Binding-site contacts:
Ligand atom CL2 contacts residue MET244 of chain 1.A at 3.5 Å.
Ligand atom C2 contacts residue MET248 of chain 1.A at 3.7 Å (hydrophobic).
Ligand atom CL contacts residue LEU68 of chain 1.A at 3.8 Å.
Ligand atom C contacts residue TYR159 of chain 1.A at 3.7 Å (hydrophobic).
Ligand atom C6 contacts residue MET244 of chain 1.A at 3.3 Å (hydrophobic).
Ligand atom C14 contacts residue HIS183 of chain 1.A at 3.6 Å.
Ligand atom C5 contacts residue MET248 of chain 1.A at 3.2 Å (hydrophobic).
Ligand atom N1 contacts residue HIS183 of chain 1.A at 2.8 Å (h-bond).
Ligand atom CL1 contacts residue LEU68 of chain 1.A at 3.5 Å.
Ligand atom C22 contacts residue ILE187 of chain 1.A at 3.8 Å (hydrophobic).
Ligand atom C6 contacts residue MET248 of chain 1.A at 3.3 Å (hydrophobic).
Ligand atom CL2 contacts residue VAL185 of chain 1.A at 3.0 Å.
Ligand atom C13 contacts residue PRO182 of chain 1.A at 3.7 Å (hydrophobic).
Ligand atom C4 contacts residue MET248 of chain 1.A at 3.4 Å (hydrophobic).
Ligand atom C21 contacts residue ASN141 of chain 1.A at 3.9 Å.
Ligand atom C contacts residue LEU151 of chain 1.A at 3.8 Å (hydrophobic).
Ligand atom C13 contacts residue VAL185 of chain 1.A at 3.2 Å (hydrophobic).
Ligand atom C7 contacts residue MET248 of chain 1.A at 3.6 Å (hydrophobic).
Ligand atom C23 contacts residue ILE187 of chain 1.A at 3.9 Å (hydrophobic).
Ligand atom C5 contacts residue MET244 of chain 1.A at 3.7 Å (hydrophobic).
Ligand atom C9 contacts residue MET248 of chain 1.A at 4.0 Å (hydrophobic).
Ligand atom C12 contacts residue PHE144 of chain 1.A at 3.9 Å (hydrophobic).
Ligand atom C3 contacts residue MET248 of chain 1.A at 3.6 Å (hydrophobic).
Ligand atom C12 contacts residue VAL185 of chain 1.A at 3.6 Å (hydrophobic).
Ligand atom C22 contacts residue PRO182 of chain 1.A at 4.0 Å (hydrophobic).
Ligand atom C4 contacts residue MET160 of chain 1.A at 3.7 Å (hydrophobic).
Ligand atom C13 contacts residue PHE144 of chain 1.A at 4.0 Å (hydrophobic).
Ligand atom C14 contacts residue PRO182 of chain 1.A at 3.3 Å (hydrophobic).
Ligand atom C20 contacts residue ASN141 of chain 1.A at 3.0 Å.
Ligand atom CL contacts residue VAL76 of chain 1.A at 3.8 Å.
Ligand atom C1 contacts residue ILE187 of chain 1.A at 3.9 Å (hydrophobic).
Ligand atom N contacts residue VAL185 of chain 1.A at 2.8 Å (h-bond).
Ligand atom C16 contacts residue HIS183 of chain 1.A at 3.9 Å.
Ligand atom N2 contacts residue ASN141 of chain 1.A at 4.0 Å.
Ligand atom C15 contacts residue HIS183 of chain 1.A at 3.6 Å.
Ligand atom CL2 contacts residue ILE163 of chain 1.A at 3.5 Å.
Ligand atom C14 contacts residue VAL185 of chain 1.A at 3.6 Å (hydrophobic).
Ligand atom CL2 contacts residue ILE187 of chain 1.A at 4.0 Å.
Ligand atom N contacts residue PRO182 of chain 1.A at 2.9 Å (h-bond).
Ligand atom C22 contacts residue VAL185 of chain 1.A at 3.5 Å (hydrophobic).

Sequence of chain 1.A:
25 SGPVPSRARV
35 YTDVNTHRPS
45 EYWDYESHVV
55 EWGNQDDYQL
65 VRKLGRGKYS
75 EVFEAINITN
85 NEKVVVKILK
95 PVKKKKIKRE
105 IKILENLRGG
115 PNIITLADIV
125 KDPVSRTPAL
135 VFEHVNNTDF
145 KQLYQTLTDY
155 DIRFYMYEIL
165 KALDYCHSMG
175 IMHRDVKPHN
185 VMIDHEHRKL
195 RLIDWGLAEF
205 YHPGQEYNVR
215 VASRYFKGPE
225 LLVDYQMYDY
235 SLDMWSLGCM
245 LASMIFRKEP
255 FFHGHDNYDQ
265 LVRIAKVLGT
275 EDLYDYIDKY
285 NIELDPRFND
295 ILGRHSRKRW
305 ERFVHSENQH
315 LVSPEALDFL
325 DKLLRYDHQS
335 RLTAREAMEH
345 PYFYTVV

The small molecule below binds the protein below.
Small molecule (SMILES): CCc1ccccc1-c1ccc(CNCCc2nc3cc(Cl)c(Cl)cc3[nH]2)cc1Cl